Binding-site contacts:
Ligand atom C2' contacts residue THR32 of chain 2.C at 3.6 Å.
Ligand atom O1B contacts residue GLY29 of chain 2.C at 3.0 Å (h-bond).
Ligand atom O6 contacts residue ASN126 of chain 2.C at 3.2 Å (h-bond).
Ligand atom O1B contacts residue LYS30 of chain 2.C at 2.8 Å (salt-bridge).
Ligand atom PB contacts residue MG1 of chain 2.I at 3.2 Å.
Ligand atom N2 contacts residue LEU130 of chain 2.C at 3.6 Å.
Ligand atom O3A contacts residue ALA27 of chain 2.C at 3.5 Å.
Ligand atom N7 contacts residue ASN126 of chain 2.C at 3.1 Å (h-bond).
Ligand atom C5' contacts residue ALA27 of chain 2.C at 3.6 Å (hydrophobic).
Ligand atom O6 contacts residue ALA160 of chain 2.C at 2.9 Å (h-bond).
Ligand atom O5' contacts residue THR32 of chain 2.C at 3.6 Å.
Ligand atom O3B contacts residue ALA27 of chain 2.C at 2.9 Å (h-bond).
Ligand atom O6 contacts residue ASP129 of chain 2.C at 3.5 Å (salt-bridge).
Ligand atom C8 contacts residue THR32 of chain 2.C at 3.5 Å.
Ligand atom PB contacts residue LYS30 of chain 2.C at 3.6 Å.
Ligand atom O1A contacts residue LYS30 of chain 2.C at 3.6 Å.
Ligand atom O1A contacts residue THR32 of chain 2.C at 2.6 Å (h-bond).
Ligand atom C6 contacts residue LYS127 of chain 2.C at 3.5 Å.
Ligand atom N7 contacts residue ALA160 of chain 2.C at 3.6 Å.
Ligand atom O1B contacts residue ALA28 of chain 2.C at 3.3 Å (h-bond).
Ligand atom O3B contacts residue MG1 of chain 2.I at 3.4 Å.
Ligand atom O1B contacts residue LEU25 of chain 2.C at 3.7 Å.
Ligand atom O1A contacts residue THR31 of chain 2.C at 3.4 Å (h-bond).
Ligand atom N2 contacts residue ASP129 of chain 2.C at 3.0 Å (salt-bridge).
Ligand atom O2B contacts residue LYS30 of chain 2.C at 3.7 Å.
Ligand atom PB contacts residue ALA27 of chain 2.C at 3.6 Å.
Ligand atom C4 contacts residue THR161 of chain 2.C at 3.6 Å.
Ligand atom O2B contacts residue THR31 of chain 2.C at 2.7 Å (h-bond).
Ligand atom O6 contacts residue LYS127 of chain 2.C at 3.3 Å.
Ligand atom N1 contacts residue ASP129 of chain 2.C at 2.8 Å (salt-bridge).
Ligand atom O2B contacts residue MG1 of chain 2.I at 2.0 Å.
Ligand atom C2 contacts residue ASP129 of chain 2.C at 3.7 Å.
Ligand atom O6 contacts residue CYS159 of chain 2.C at 3.4 Å.
Ligand atom PA contacts residue THR32 of chain 2.C at 3.6 Å.
Ligand atom C5 contacts residue THR161 of chain 2.C at 3.6 Å.
Ligand atom O3A contacts residue GLY29 of chain 2.C at 3.2 Å (h-bond).
Ligand atom O4' contacts residue LYS127 of chain 2.C at 3.4 Å (salt-bridge).
Ligand atom O1B contacts residue ALA27 of chain 2.C at 3.7 Å.
Ligand atom C6 contacts residue ASP129 of chain 2.C at 3.7 Å.
Ligand atom O1A contacts residue GLY29 of chain 2.C at 3.2 Å.

A protein and the small-molecule ligand that binds it are described below.
Small molecule (SMILES): Nc1nc2c(ncn2[C@@H]2O[C@H](CO[P](=O)(O)OP(=O)(O)O)[C@@H](OP(=O)(O)O)[C@H]2O)c(=O)[nH]1

Sequence of chain 2.C:
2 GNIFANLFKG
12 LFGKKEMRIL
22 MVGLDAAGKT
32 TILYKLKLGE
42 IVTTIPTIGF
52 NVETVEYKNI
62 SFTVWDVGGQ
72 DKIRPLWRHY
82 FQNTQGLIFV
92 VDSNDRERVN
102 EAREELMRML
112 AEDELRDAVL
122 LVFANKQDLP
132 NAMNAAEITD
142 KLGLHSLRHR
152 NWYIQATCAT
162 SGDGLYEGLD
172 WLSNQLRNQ